This small molecule binds to this protein.
Small molecule (SMILES): O=P(O)(O)OC[C@H]1O[C@@H](O)[C@H](O)[C@@H]1O

Binding-site contacts:
Ligand atom O1 contacts residue ASP213 of chain 1.A at 3.3 Å (salt-bridge).
Ligand atom O2X contacts residue TYR263 of chain 1.A at 2.8 Å (h-bond).
Ligand atom C1 contacts residue ASP213 of chain 1.A at 4.1 Å.
Ligand atom O2 contacts residue PHE269 of chain 1.A at 4.0 Å.
Ligand atom O5 contacts residue ARG215 of chain 1.A at 3.2 Å (salt-bridge).
Ligand atom O1 contacts residue VAL211 of chain 1.A at 3.3 Å.
Ligand atom C3 contacts residue ASP114 of chain 1.A at 3.4 Å.
Ligand atom O3X contacts residue MG1 of chain 1.G at 2.8 Å.
Ligand atom O3X contacts residue GLY157 of chain 1.A at 3.6 Å.
Ligand atom O2 contacts residue HIS266 of chain 1.A at 2.9 Å (h-bond).
Ligand atom O2X contacts residue MG1 of chain 1.G at 4.1 Å.
Ligand atom O5 contacts residue MSE222 of chain 1.A at 4.1 Å.
Ligand atom O2 contacts residue ASP114 of chain 1.A at 2.7 Å (salt-bridge).
Ligand atom C5 contacts residue GLY157 of chain 1.A at 4.2 Å.
Ligand atom P' contacts residue ARG146 of chain 1.A at 4.2 Å.
Ligand atom O5 contacts residue MSE158 of chain 1.A at 3.9 Å.
Ligand atom C2 contacts residue HIS266 of chain 1.A at 4.0 Å.
Ligand atom O4 contacts residue ARG215 of chain 1.A at 3.3 Å (salt-bridge).
Ligand atom O1 contacts residue ARG215 of chain 1.A at 4.0 Å.
Ligand atom C5 contacts residue ALA112 of chain 1.A at 3.8 Å (hydrophobic).
Ligand atom O1X contacts residue ARG215 of chain 1.A at 3.1 Å (salt-bridge).
Ligand atom O3X contacts residue MSE158 of chain 1.A at 4.2 Å.
Ligand atom O4 contacts residue TYR263 of chain 1.A at 3.5 Å (h-bond).
Ligand atom C2 contacts residue ASP114 of chain 1.A at 3.4 Å.
Ligand atom O5 contacts residue TYR263 of chain 1.A at 4.1 Å.
Ligand atom O2X contacts residue ARG146 of chain 1.A at 2.9 Å (salt-bridge).
Ligand atom O4 contacts residue ASP213 of chain 1.A at 4.2 Å.
Ligand atom C3 contacts residue ALA112 of chain 1.A at 3.8 Å (hydrophobic).
Ligand atom C3 contacts residue THR224 of chain 1.A at 4.0 Å.
Ligand atom O3 contacts residue HIS266 of chain 1.A at 3.2 Å (h-bond).
Ligand atom C5 contacts residue ARG215 of chain 1.A at 4.2 Å.
Ligand atom O3 contacts residue ASP114 of chain 1.A at 2.6 Å (salt-bridge).
Ligand atom C2 contacts residue THR224 of chain 1.A at 4.0 Å.
Ligand atom C4 contacts residue ALA112 of chain 1.A at 3.9 Å (hydrophobic).
Ligand atom P' contacts residue TYR263 of chain 1.A at 3.9 Å.
Ligand atom C5 contacts residue MSE222 of chain 1.A at 4.2 Å.
Ligand atom P' contacts residue MG1 of chain 1.G at 4.0 Å.
Ligand atom O2 contacts residue THR224 of chain 1.A at 4.0 Å.
Ligand atom P' contacts residue ARG215 of chain 1.A at 3.8 Å.
Ligand atom O3X contacts residue GLY156 of chain 1.A at 4.1 Å.

Sequence of chain 1.A:
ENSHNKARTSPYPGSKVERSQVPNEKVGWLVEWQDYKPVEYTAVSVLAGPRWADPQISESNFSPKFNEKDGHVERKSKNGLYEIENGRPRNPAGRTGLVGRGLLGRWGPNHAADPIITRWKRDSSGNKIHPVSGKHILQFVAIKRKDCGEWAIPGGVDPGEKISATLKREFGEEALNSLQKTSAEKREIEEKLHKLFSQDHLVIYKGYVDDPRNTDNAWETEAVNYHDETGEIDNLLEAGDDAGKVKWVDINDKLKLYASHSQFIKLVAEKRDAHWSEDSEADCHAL